Binding-site contacts:
Ligand atom C24 contacts residue ARG156 of chain 1.C at 3.3 Å.
Ligand atom C6 contacts residue LEU160 of chain 1.C at 4.3 Å (hydrophobic).
Ligand atom O7 contacts residue GLN161 of chain 1.C at 4.3 Å.
Ligand atom C19 contacts residue PHE164 of chain 1.C at 3.4 Å (hydrophobic).
Ligand atom O25 contacts residue PHE1 of chain 1.J at 3.7 Å.
Ligand atom C16 contacts residue LEU160 of chain 1.C at 4.2 Å (hydrophobic).
Ligand atom C6 contacts residue PHE164 of chain 1.C at 4.2 Å (hydrophobic).
Ligand atom C23 contacts residue PHE1 of chain 1.J at 3.3 Å (hydrophobic).
Ligand atom C24 contacts residue PHE1 of chain 1.J at 4.3 Å (hydrophobic).
Ligand atom C10 contacts residue PHE164 of chain 1.C at 4.5 Å (hydrophobic).
Ligand atom C18 contacts residue LEU223 of chain 1.C at 3.7 Å (hydrophobic).
Ligand atom C19 contacts residue PHE219 of chain 1.C at 4.1 Å (hydrophobic).
Ligand atom O26 contacts residue ARG156 of chain 1.C at 3.2 Å (salt-bridge).
Ligand atom C5 contacts residue PHE164 of chain 1.C at 4.0 Å (hydrophobic).
Ligand atom C18 contacts residue LEU160 of chain 1.C at 4.0 Å (hydrophobic).
Ligand atom C15 contacts residue LYS157 of chain 1.C at 4.4 Å.
Ligand atom C23 contacts residue ARG156 of chain 1.C at 4.0 Å.
Ligand atom C22 contacts residue PHE1 of chain 1.J at 4.3 Å (hydrophobic).
Ligand atom C7 contacts residue GLN161 of chain 1.C at 4.2 Å.
Ligand atom C6 contacts residue GLN161 of chain 1.C at 3.8 Å.
Ligand atom O25 contacts residue ARG156 of chain 1.C at 3.2 Å (salt-bridge).
Ligand atom C15 contacts residue LEU160 of chain 1.C at 4.1 Å (hydrophobic).

Sequence of chain 1.J:
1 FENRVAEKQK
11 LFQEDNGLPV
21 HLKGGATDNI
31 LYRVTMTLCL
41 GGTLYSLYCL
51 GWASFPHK

A small-molecule ligand and the protein it binds are described below.
Small molecule (SMILES): C[C@H](CCC(=O)O)[C@H]1CC[C@H]2[C@@H]3[C@H](O)C[C@@H]4C[C@H](O)CC[C@]4(C)[C@H]3C[C@H](O)[C@]12C

Sequence of chain 1.C:
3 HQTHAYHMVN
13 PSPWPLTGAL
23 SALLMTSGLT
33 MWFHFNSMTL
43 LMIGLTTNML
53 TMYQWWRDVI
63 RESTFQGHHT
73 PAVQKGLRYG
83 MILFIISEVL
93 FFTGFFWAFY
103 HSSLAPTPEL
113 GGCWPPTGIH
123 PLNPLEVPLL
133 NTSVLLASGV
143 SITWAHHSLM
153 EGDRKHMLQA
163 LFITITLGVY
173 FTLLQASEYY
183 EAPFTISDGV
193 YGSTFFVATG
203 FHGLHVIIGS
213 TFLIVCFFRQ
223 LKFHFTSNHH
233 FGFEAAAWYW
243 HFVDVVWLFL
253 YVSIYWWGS